Sequence of chain 1.B:
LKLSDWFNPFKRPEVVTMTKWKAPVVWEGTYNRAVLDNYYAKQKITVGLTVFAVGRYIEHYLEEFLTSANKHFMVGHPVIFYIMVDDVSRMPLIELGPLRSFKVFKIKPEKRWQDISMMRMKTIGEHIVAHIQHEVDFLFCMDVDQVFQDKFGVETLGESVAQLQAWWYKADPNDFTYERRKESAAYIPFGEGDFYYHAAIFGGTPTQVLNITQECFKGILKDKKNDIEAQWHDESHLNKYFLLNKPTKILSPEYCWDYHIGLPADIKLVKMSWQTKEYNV

This small molecule binds to this protein.
Small molecule (SMILES): O=c1ccn([C@@H]2O[C@H](CO[P](=O)(O)O[P](=O)(O)O[C@H]3O[C@H](CO)[C@H](O)[C@H](O)[C@H]3F)[C@@H](O)[C@H]2O)c(=O)[nH]1

Binding-site contacts:
Ligand atom O3' contacts residue ALA202 of chain 1.B at 3.0 Å (h-bond).
Ligand atom O2 contacts residue VAL57 of chain 1.B at 2.8 Å (h-bond).
Ligand atom C5D contacts residue ASP146 of chain 1.B at 3.3 Å.
Ligand atom O4' contacts residue GLU238 of chain 1.B at 3.4 Å (salt-bridge).
Ligand atom C3' contacts residue ARG123 of chain 1.B at 3.5 Å.
Ligand atom N3 contacts residue TYR60 of chain 1.B at 3.4 Å.
Ligand atom O6' contacts residue HIS236 of chain 1.B at 2.9 Å (h-bond).
Ligand atom O1B contacts residue LYS280 of chain 1.B at 2.7 Å (salt-bridge).
Ligand atom O3D contacts residue VAL147 of chain 1.B at 3.0 Å (h-bond).
Ligand atom O1B contacts residue MN1 of chain 1.F at 2.4 Å.
Ligand atom O3' contacts residue ASP146 of chain 1.B at 3.0 Å (salt-bridge).
Ligand atom C6' contacts residue SER120 of chain 1.B at 3.5 Å.
Ligand atom C4' contacts residue SER120 of chain 1.B at 3.3 Å.
Ligand atom O3B contacts residue MN1 of chain 1.F at 3.4 Å.
Ligand atom O6' contacts residue TRP116 of chain 1.B at 3.2 Å.
Ligand atom O3D contacts residue ASP146 of chain 1.B at 3.3 Å.
Ligand atom O3D contacts residue ASP148 of chain 1.B at 2.8 Å (salt-bridge).
Ligand atom O2' contacts residue PHE55 of chain 1.B at 2.7 Å (h-bond).
Ligand atom O3' contacts residue ARG123 of chain 1.B at 2.9 Å (salt-bridge).
Ligand atom O1A contacts residue ASP148 of chain 1.B at 2.9 Å (salt-bridge).
Ligand atom C6' contacts residue HIS236 of chain 1.B at 3.4 Å.
Ligand atom F2' contacts residue HIS201 of chain 1.B at 3.0 Å.
Ligand atom C4D contacts residue ARG123 of chain 1.B at 3.4 Å.
Ligand atom O1A contacts residue ASP146 of chain 1.B at 3.2 Å (salt-bridge).
Ligand atom N3 contacts residue VAL57 of chain 1.B at 2.8 Å (h-bond).
Ligand atom PB contacts residue MN1 of chain 1.F at 3.3 Å.
Ligand atom O4' contacts residue ALA202 of chain 1.B at 3.2 Å.
Ligand atom PA contacts residue MN1 of chain 1.F at 3.4 Å.
Ligand atom C4' contacts residue ARG123 of chain 1.B at 3.4 Å.
Ligand atom O4' contacts residue ASP237 of chain 1.B at 2.7 Å (salt-bridge).
Ligand atom C4' contacts residue ASP237 of chain 1.B at 3.2 Å.
Ligand atom O1A contacts residue MN1 of chain 1.F at 2.2 Å.
Ligand atom F2' contacts residue ALA203 of chain 1.B at 3.2 Å.
Ligand atom C3' contacts residue ASP146 of chain 1.B at 3.3 Å.
Ligand atom F2' contacts residue ASP146 of chain 1.B at 3.4 Å.
Ligand atom O3B contacts residue ASP146 of chain 1.B at 3.5 Å (salt-bridge).
Ligand atom O2A contacts residue TYR60 of chain 1.B at 2.6 Å (h-bond).
Ligand atom C4 contacts residue TYR60 of chain 1.B at 3.5 Å (hydrophobic).
Ligand atom O3' contacts residue ALA203 of chain 1.B at 3.4 Å (h-bond).
Ligand atom C6' contacts residue ASP237 of chain 1.B at 3.5 Å.